This protein binds this small molecule.
Small molecule (SMILES): CC(=O)N[C@H]1[C@H](O[C@H]2[C@H](O)[C@@H](NC(C)=O)CO[C@@H]2CO)O[C@H](CO)[C@@H](O[C@@H]2O[C@H](CO)[C@@H](O)[C@H](O)[C@@H]2O)[C@@H]1O

Sequence of chain 3.A:
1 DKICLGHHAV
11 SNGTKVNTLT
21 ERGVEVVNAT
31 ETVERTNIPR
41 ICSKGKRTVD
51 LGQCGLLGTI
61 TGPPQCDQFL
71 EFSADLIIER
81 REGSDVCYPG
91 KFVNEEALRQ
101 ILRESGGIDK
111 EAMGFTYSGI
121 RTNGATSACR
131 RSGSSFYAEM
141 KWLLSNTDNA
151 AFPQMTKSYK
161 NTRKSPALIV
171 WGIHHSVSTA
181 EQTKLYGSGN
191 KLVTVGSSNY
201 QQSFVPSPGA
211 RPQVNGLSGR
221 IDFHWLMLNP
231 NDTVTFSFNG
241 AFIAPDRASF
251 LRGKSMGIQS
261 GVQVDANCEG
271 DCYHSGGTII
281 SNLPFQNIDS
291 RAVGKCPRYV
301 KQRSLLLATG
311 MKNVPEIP

Binding-site contacts:
Ligand atom C7 contacts residue ASN28 of chain 3.A at 3.2 Å.
Ligand atom C6 contacts residue THR30 of chain 3.A at 3.9 Å.
Ligand atom C6 contacts residue THR309 of chain 3.A at 4.3 Å.
Ligand atom O5 contacts residue ASN28 of chain 3.A at 2.4 Å (h-bond).
Ligand atom O5 contacts residue THR309 of chain 3.A at 3.2 Å (h-bond).
Ligand atom C8 contacts residue THR30 of chain 3.A at 3.4 Å.
Ligand atom C3 contacts residue ASN28 of chain 3.A at 3.5 Å.
Ligand atom C2 contacts residue ASN28 of chain 3.A at 2.1 Å.
Ligand atom O6 contacts residue LEU52 of chain 3.B at 3.7 Å.
Ligand atom C5 contacts residue ASN28 of chain 3.A at 3.6 Å.
Ligand atom C5 contacts residue THR309 of chain 3.A at 4.5 Å.
Ligand atom O7 contacts residue ASN28 of chain 3.A at 3.5 Å (h-bond).
Ligand atom C8 contacts residue ASN28 of chain 3.A at 4.3 Å.
Ligand atom C1 contacts residue THR309 of chain 3.A at 3.7 Å.
Ligand atom O3 contacts residue ASN28 of chain 3.A at 4.5 Å.
Ligand atom O5 contacts residue ALA29 of chain 3.A at 4.3 Å.
Ligand atom C1 contacts residue ASN28 of chain 3.A at 1.4 Å.
Ligand atom C4 contacts residue ASN28 of chain 3.A at 4.0 Å.
Ligand atom N2 contacts residue ASN28 of chain 3.A at 2.5 Å (h-bond).
Ligand atom O6 contacts residue THR309 of chain 3.A at 4.0 Å.

Sequence of chain 3.B:
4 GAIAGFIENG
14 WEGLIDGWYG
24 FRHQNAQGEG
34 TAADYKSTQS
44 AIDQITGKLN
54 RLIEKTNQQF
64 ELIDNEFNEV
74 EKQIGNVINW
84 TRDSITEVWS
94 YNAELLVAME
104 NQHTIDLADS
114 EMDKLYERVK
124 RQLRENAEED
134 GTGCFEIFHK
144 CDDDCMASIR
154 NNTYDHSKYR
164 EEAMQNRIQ